Sequence of chain 1.LB:
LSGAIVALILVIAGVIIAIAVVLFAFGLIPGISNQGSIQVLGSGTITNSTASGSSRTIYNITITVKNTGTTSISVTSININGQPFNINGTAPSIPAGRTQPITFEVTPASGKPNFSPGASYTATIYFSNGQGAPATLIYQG

This protein binds this small molecule.
Small molecule (SMILES): CC(=O)N[C@H]1[C@H](O[C@H]2[C@H](O)[C@@H](NC(C)=O)CO[C@@H]2CO)O[C@H](CO)[C@@H](O)[C@@H]1O

Binding-site contacts:
Ligand atom C2 contacts residue ASN60 of chain 1.LB at 2.4 Å.
Ligand atom O5 contacts residue GLU105 of chain 1.LB at 4.4 Å.
Ligand atom O5 contacts residue ASN60 of chain 1.LB at 2.3 Å (h-bond).
Ligand atom C2 contacts residue SER49 of chain 1.LB at 4.3 Å.
Ligand atom C5 contacts residue GLU105 of chain 1.LB at 4.1 Å.
Ligand atom C5 contacts residue ASN60 of chain 1.LB at 3.6 Å.
Ligand atom C1 contacts residue ASN60 of chain 1.LB at 1.4 Å.
Ligand atom C8 contacts residue SER49 of chain 1.LB at 3.9 Å.
Ligand atom C7 contacts residue ASN60 of chain 1.LB at 3.1 Å.
Ligand atom O7 contacts residue ASN60 of chain 1.LB at 3.0 Å (h-bond).
Ligand atom C8 contacts residue ASN48 of chain 1.LB at 4.0 Å.
Ligand atom C1 contacts residue SER49 of chain 1.LB at 4.1 Å.
Ligand atom C8 contacts residue THR47 of chain 1.LB at 3.9 Å.
Ligand atom C8 contacts residue ASN60 of chain 1.LB at 4.3 Å.
Ligand atom C7 contacts residue SER49 of chain 1.LB at 4.0 Å.
Ligand atom C3 contacts residue ASN60 of chain 1.LB at 3.8 Å.
Ligand atom N2 contacts residue SER49 of chain 1.LB at 3.4 Å (h-bond).
Ligand atom C1 contacts residue GLU105 of chain 1.LB at 4.4 Å.
Ligand atom C4 contacts residue ASN60 of chain 1.LB at 4.2 Å.
Ligand atom N2 contacts residue ASN60 of chain 1.LB at 2.8 Å (h-bond).